A small-molecule ligand and the protein it binds are described below.
Small molecule (SMILES): Cc1nc2ccccc2nc1-c1cc2nc(N3CC[C@@H](F)C3)cc(N(C)C3CCOCC3)n2n1

Binding-site contacts:
Ligand atom C31 contacts residue SER231 of chain 1.A at 3.3 Å.
Ligand atom N25 contacts residue PHE283 of chain 1.A at 3.4 Å.
Ligand atom C3 contacts residue TYR247 of chain 1.A at 3.8 Å (hydrophobic).
Ligand atom C8 contacts residue GLN280 of chain 1.A at 3.7 Å.
Ligand atom F23 contacts residue VAL276 of chain 1.A at 3.4 Å.
Ligand atom F23 contacts residue GLY279 of chain 1.A at 3.7 Å.
Ligand atom N11 contacts residue GLY279 of chain 1.A at 3.4 Å.
Ligand atom C13 contacts residue MET267 of chain 1.A at 3.6 Å (hydrophobic).
Ligand atom C31 contacts residue ILE246 of chain 1.A at 3.1 Å (hydrophobic).
Ligand atom C32 contacts residue ILE246 of chain 1.A at 3.4 Å (hydrophobic).
Ligand atom C6 contacts residue TYR247 of chain 1.A at 3.0 Å (hydrophobic).
Ligand atom C10 contacts residue PHE283 of chain 1.A at 3.6 Å (hydrophobic).
Ligand atom C24 contacts residue PHE283 of chain 1.A at 3.3 Å (hydrophobic).
Ligand atom C30 contacts residue ILE246 of chain 1.A at 3.6 Å (hydrophobic).
Ligand atom N4 contacts residue MET267 of chain 1.A at 3.5 Å.
Ligand atom C28 contacts residue PHE283 of chain 1.A at 3.4 Å (hydrophobic).
Ligand atom C6 contacts residue MET267 of chain 1.A at 3.4 Å (hydrophobic).
Ligand atom C19 contacts residue VAL287 of chain 1.A at 3.5 Å (hydrophobic).
Ligand atom C27 contacts residue PHE283 of chain 1.A at 3.7 Å (hydrophobic).
Ligand atom C7 contacts residue TYR247 of chain 1.A at 2.9 Å (hydrophobic).
Ligand atom C33 contacts residue PHE283 of chain 1.A at 3.7 Å (hydrophobic).
Ligand atom N4 contacts residue TYR247 of chain 1.A at 2.6 Å (h-bond).
Ligand atom C14 contacts residue GLU275 of chain 1.A at 3.6 Å.
Ligand atom N26 contacts residue GLN280 of chain 1.A at 3.0 Å (h-bond).
Ligand atom C7 contacts residue GLN280 of chain 1.A at 3.3 Å.
Ligand atom C34 contacts residue PHE283 of chain 1.A at 3.8 Å (hydrophobic).
Ligand atom N9 contacts residue PHE283 of chain 1.A at 3.4 Å.
Ligand atom C15 contacts residue TYR247 of chain 1.A at 3.5 Å (hydrophobic).
Ligand atom C2 contacts residue GLY279 of chain 1.A at 3.7 Å.
Ligand atom F23 contacts residue GLU275 of chain 1.A at 2.4 Å.
Ligand atom C3 contacts residue GLY279 of chain 1.A at 3.4 Å.
Ligand atom C22 contacts residue MET267 of chain 1.A at 3.7 Å (hydrophobic).
Ligand atom C3 contacts residue MET267 of chain 1.A at 3.6 Å (hydrophobic).
Ligand atom C1 contacts residue GLY279 of chain 1.A at 3.7 Å.
Ligand atom C13 contacts residue PRO266 of chain 1.A at 3.4 Å (hydrophobic).
Ligand atom C12 contacts residue MET267 of chain 1.A at 3.7 Å (hydrophobic).
Ligand atom N5 contacts residue MET267 of chain 1.A at 3.6 Å.
Ligand atom C30 contacts residue SER231 of chain 1.A at 3.7 Å.
Ligand atom C34 contacts residue GLY279 of chain 1.A at 3.7 Å.
Ligand atom C29 contacts residue PHE283 of chain 1.A at 3.8 Å (hydrophobic).

Sequence of chain 1.A:
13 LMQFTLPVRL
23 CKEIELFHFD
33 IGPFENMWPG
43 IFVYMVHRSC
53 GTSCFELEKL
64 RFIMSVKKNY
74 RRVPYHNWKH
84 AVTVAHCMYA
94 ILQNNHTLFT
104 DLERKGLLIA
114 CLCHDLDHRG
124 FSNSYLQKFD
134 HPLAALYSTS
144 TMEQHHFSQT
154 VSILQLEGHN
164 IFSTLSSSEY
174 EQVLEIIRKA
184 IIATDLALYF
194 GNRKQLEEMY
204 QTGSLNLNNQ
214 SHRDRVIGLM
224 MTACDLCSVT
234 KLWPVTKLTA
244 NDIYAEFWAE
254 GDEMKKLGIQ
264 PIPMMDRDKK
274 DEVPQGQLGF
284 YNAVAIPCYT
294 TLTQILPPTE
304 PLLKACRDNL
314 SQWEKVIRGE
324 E